A small-molecule ligand and the protein it binds are described below.
Small molecule (SMILES): Nc1ccn([C@@H]2O[C@H](CO[P](=O)(O)O[C@H]3[C@@H](O)[C@H](n4cnc5c(N)ncnc54)O[C@@H]3CO[P](=O)(O)O[C@H]3[C@@H](O)[C@H](n4cnc5c(N)ncnc54)O[C@@H]3CO[P](=O)(O)O[C@H]3[C@@H](O)[C@H](n4cnc5c(N)ncnc54)O[C@@H]3CO[P](=O)(O)O[C@H]3[C@@H](O)[C@H](n4cnc5c(N)ncnc54)O[C@@H]3CO[P](=O)(O)O[C@H]3[C@@H](O)[C@H](n4cc(CNCCS(=O)(=O)O)c(=O)[nH]c4=O)O[C@@H]3CO[P](=O)(O)O[C@H]3[C@@H](O)[C@H](n4ccc(=O)[nH]c4=O)O[C@@H]3CO)[C@@H](O)[C@H]2O)c(=O)n1

Binding-site contacts:
Ligand atom C2 contacts residue A3 of chain 1.V at 3.9 Å.
Ligand atom N3 contacts residue U1 of chain 1.V at 3.0 Å (h-bond).
Ligand atom N1 contacts residue A3 of chain 1.V at 3.8 Å.
Ligand atom C4 contacts residue U1 of chain 1.V at 3.8 Å.
Ligand atom C6 contacts residue U1 of chain 1.V at 3.5 Å.
Ligand atom N1 contacts residue U2 of chain 1.V at 3.0 Å (h-bond).
Ligand atom N3 contacts residue A3 of chain 1.V at 4.3 Å.
Ligand atom O4 contacts residue A3 of chain 1.V at 2.4 Å (h-bond).
Ligand atom C5 contacts residue U2 of chain 1.V at 4.1 Å.
Ligand atom O2 contacts residue A3 of chain 1.V at 3.9 Å.
Ligand atom O3S contacts residue U2 of chain 1.V at 3.8 Å.
Ligand atom N3 contacts residue A3 of chain 1.V at 2.7 Å (h-bond).
Ligand atom C4 contacts residue U2 of chain 1.V at 4.0 Å.
Ligand atom N6 contacts residue U2 of chain 1.V at 2.9 Å (h-bond).
Ligand atom C5 contacts residue A3 of chain 1.V at 4.4 Å.
Ligand atom C2 contacts residue A3 of chain 1.V at 3.9 Å.
Ligand atom C6 contacts residue U2 of chain 1.V at 3.6 Å.
Ligand atom C6 contacts residue A3 of chain 1.V at 3.5 Å.
Ligand atom S12 contacts residue U1 of chain 1.V at 4.4 Å.
Ligand atom C2 contacts residue U2 of chain 1.V at 3.1 Å.
Ligand atom N1 contacts residue U1 of chain 1.V at 2.8 Å (h-bond).
Ligand atom C5 contacts residue A3 of chain 1.V at 4.0 Å.
Ligand atom O3S contacts residue U1 of chain 1.V at 2.9 Å (h-bond).
Ligand atom C5 contacts residue U1 of chain 1.V at 4.4 Å.
Ligand atom N6 contacts residue U1 of chain 1.V at 2.5 Å (h-bond).
Ligand atom C2 contacts residue U1 of chain 1.V at 3.1 Å.
Ligand atom C4 contacts residue A3 of chain 1.V at 2.9 Å.
Ligand atom N3 contacts residue U2 of chain 1.V at 3.2 Å (h-bond).
Ligand atom C4 contacts residue A3 of chain 1.V at 4.3 Å.
Ligand atom N6 contacts residue A3 of chain 1.V at 3.4 Å (h-bond).